Binding-site contacts:
Ligand atom O5P contacts residue SER401 of chain 1.L at 3.4 Å (h-bond).
Ligand atom O6 contacts residue SER406 of chain 1.L at 3.6 Å.
Ligand atom O3 contacts residue LYS454 of chain 1.L at 3.0 Å (salt-bridge).
Ligand atom O1P contacts residue ARG457 of chain 1.L at 2.2 Å (salt-bridge).
Ligand atom O3P contacts residue ARG457 of chain 1.L at 3.9 Å.
Ligand atom O2P contacts residue ASN402 of chain 1.L at 3.2 Å (h-bond).
Ligand atom P2 contacts residue SER401 of chain 1.L at 3.4 Å.
Ligand atom C6 contacts residue SER401 of chain 1.L at 3.7 Å.
Ligand atom C1 contacts residue LYS454 of chain 1.L at 3.8 Å.
Ligand atom C6 contacts residue LEU400 of chain 1.L at 3.1 Å (hydrophobic).
Ligand atom C3 contacts residue ALA482 of chain 1.L at 3.5 Å (hydrophobic).
Ligand atom O2 contacts residue ASN402 of chain 1.L at 3.6 Å.
Ligand atom O4P contacts residue ARG405 of chain 1.L at 3.8 Å.
Ligand atom O4 contacts residue HIS481 of chain 1.L at 3.4 Å.
Ligand atom C1 contacts residue ALA482 of chain 1.L at 3.6 Å (hydrophobic).
Ligand atom O4 contacts residue LEU400 of chain 1.L at 2.6 Å (h-bond).
Ligand atom O4 contacts residue ALA490 of chain 1.L at 3.8 Å.
Ligand atom O1P contacts residue LYS454 of chain 1.L at 2.1 Å (salt-bridge).
Ligand atom C4 contacts residue LEU400 of chain 1.L at 3.1 Å (hydrophobic).
Ligand atom O5P contacts residue THR403 of chain 1.L at 2.7 Å (h-bond).
Ligand atom O4P contacts residue ASN402 of chain 1.L at 3.8 Å.
Ligand atom O3 contacts residue ALA482 of chain 1.L at 3.5 Å (h-bond).
Ligand atom O4P contacts residue SER401 of chain 1.L at 2.3 Å (h-bond).
Ligand atom O3P contacts residue LYS454 of chain 1.L at 3.6 Å (salt-bridge).
Ligand atom O2P contacts residue ARG457 of chain 1.L at 2.3 Å (salt-bridge).
Ligand atom O4P contacts residue SER406 of chain 1.L at 2.7 Å (h-bond).
Ligand atom P1 contacts residue ARG457 of chain 1.L at 3.1 Å.
Ligand atom O1 contacts residue GLY488 of chain 1.L at 3.6 Å (h-bond).
Ligand atom O3 contacts residue LEU400 of chain 1.L at 3.6 Å.
Ligand atom P2 contacts residue SER406 of chain 1.L at 3.6 Å.
Ligand atom O3 contacts residue HIS481 of chain 1.L at 3.4 Å.
Ligand atom P2 contacts residue THR403 of chain 1.L at 3.7 Å.
Ligand atom C6 contacts residue SER406 of chain 1.L at 3.7 Å.
Ligand atom O4P contacts residue THR403 of chain 1.L at 3.9 Å.
Ligand atom O6P contacts residue ARG405 of chain 1.L at 3.4 Å (salt-bridge).
Ligand atom P2 contacts residue ASN402 of chain 1.L at 3.6 Å.
Ligand atom O6P contacts residue THR403 of chain 1.L at 3.0 Å (h-bond).
Ligand atom O5P contacts residue ASN402 of chain 1.L at 2.5 Å (h-bond).
Ligand atom P1 contacts residue LYS454 of chain 1.L at 3.3 Å.
Ligand atom C5 contacts residue LEU400 of chain 1.L at 3.5 Å (hydrophobic).

Sequence of chain 1.L:
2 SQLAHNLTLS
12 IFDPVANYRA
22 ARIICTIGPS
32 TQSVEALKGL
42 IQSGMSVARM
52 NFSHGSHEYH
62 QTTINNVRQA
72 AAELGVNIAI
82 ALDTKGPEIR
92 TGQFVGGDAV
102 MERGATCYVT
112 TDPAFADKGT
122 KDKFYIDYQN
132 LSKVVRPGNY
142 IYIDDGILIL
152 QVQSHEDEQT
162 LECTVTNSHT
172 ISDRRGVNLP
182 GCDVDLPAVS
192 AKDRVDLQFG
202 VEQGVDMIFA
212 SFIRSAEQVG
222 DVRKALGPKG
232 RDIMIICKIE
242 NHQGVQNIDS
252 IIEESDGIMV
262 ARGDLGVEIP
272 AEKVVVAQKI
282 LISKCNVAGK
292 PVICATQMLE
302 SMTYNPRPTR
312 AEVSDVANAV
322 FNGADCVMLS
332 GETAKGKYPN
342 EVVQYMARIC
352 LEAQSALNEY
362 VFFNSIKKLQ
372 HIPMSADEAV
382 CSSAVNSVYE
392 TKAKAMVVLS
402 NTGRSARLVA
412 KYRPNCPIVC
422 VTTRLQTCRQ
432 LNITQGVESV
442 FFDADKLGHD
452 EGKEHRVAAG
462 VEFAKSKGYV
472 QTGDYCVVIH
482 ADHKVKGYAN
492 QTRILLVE

This small molecule binds to this protein.
Small molecule (SMILES): O=P(O)(O)OC[C@H]1O[C@@](CO)(OP(=O)(O)O)[C@@H](O)[C@@H]1O